Sequence of chain 1.F:
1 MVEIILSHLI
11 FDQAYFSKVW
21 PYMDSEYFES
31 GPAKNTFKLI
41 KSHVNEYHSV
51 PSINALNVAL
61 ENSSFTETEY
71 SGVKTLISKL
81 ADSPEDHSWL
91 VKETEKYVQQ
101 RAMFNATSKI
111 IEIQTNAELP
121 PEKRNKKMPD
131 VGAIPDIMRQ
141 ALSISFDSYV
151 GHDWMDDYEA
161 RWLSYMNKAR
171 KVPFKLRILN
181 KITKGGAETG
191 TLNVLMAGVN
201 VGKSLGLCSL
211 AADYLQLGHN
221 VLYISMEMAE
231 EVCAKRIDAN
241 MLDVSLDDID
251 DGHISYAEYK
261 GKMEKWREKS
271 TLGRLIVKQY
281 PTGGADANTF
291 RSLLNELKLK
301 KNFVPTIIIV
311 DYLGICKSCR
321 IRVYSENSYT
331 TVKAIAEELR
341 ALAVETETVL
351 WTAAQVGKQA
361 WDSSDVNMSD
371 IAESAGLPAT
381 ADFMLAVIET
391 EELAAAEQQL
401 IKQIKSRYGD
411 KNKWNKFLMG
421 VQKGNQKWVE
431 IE

A protein and the small-molecule ligand that binds it are described below.
Small molecule (SMILES): Nc1ncnc2c1ncn2[C@@H]1O[C@H](COP(=O)(O)OP(=O)(O)OP(O)(O)=S)[C@@H](O)[C@H]1O

Sequence of chain 1.E:
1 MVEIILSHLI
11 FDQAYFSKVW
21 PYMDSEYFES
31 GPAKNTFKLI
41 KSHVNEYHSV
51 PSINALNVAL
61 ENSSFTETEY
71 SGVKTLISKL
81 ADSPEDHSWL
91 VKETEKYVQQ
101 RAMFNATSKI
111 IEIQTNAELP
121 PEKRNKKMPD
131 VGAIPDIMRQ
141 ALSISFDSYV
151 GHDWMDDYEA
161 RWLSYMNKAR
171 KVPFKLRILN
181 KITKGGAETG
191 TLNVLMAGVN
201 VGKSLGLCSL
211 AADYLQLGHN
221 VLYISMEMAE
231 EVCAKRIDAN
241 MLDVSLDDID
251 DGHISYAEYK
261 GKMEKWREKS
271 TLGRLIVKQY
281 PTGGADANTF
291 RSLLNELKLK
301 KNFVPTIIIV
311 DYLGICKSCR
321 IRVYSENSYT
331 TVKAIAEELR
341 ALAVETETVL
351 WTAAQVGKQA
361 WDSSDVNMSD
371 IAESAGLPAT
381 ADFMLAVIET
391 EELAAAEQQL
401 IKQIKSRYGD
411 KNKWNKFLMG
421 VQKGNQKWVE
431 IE

Binding-site contacts:
Ligand atom C3' contacts residue ASN200 of chain 1.F at 3.4 Å.
Ligand atom O3B contacts residue ASN200 of chain 1.F at 3.1 Å.
Ligand atom O2A contacts residue MG1 of chain 1.P at 2.5 Å.
Ligand atom O1A contacts residue SER204 of chain 1.F at 3.3 Å.
Ligand atom PG contacts residue MG1 of chain 1.P at 2.9 Å.
Ligand atom O3G contacts residue ASN200 of chain 1.F at 3.3 Å (h-bond).
Ligand atom O2G contacts residue TYR312 of chain 1.F at 2.2 Å (h-bond).
Ligand atom O1B contacts residue GLY202 of chain 1.F at 2.9 Å (h-bond).
Ligand atom N6 contacts residue TYR408 of chain 1.E at 2.5 Å (h-bond).
Ligand atom N7 contacts residue ARG236 of chain 1.F at 3.2 Å (salt-bridge).
Ligand atom PG contacts residue TYR312 of chain 1.F at 3.2 Å.
Ligand atom O1A contacts residue GLY202 of chain 1.F at 3.4 Å.
Ligand atom O1B contacts residue VAL201 of chain 1.F at 2.7 Å (h-bond).
Ligand atom PB contacts residue LYS203 of chain 1.F at 3.3 Å.
Ligand atom C5' contacts residue ASN200 of chain 1.F at 3.2 Å.
Ligand atom N6 contacts residue ARG407 of chain 1.E at 3.4 Å (salt-bridge).
Ligand atom O1B contacts residue LYS203 of chain 1.F at 2.7 Å (salt-bridge).
Ligand atom O3' contacts residue ASN200 of chain 1.F at 2.4 Å (h-bond).
Ligand atom O2G contacts residue MET228 of chain 1.F at 3.1 Å.
Ligand atom O2B contacts residue MG1 of chain 1.P at 2.1 Å.
Ligand atom O2B contacts residue TYR312 of chain 1.F at 2.3 Å (h-bond).
Ligand atom O2A contacts residue MET228 of chain 1.F at 3.3 Å.
Ligand atom N6 contacts residue GLY409 of chain 1.E at 3.4 Å.
Ligand atom PA contacts residue MG1 of chain 1.P at 2.8 Å.
Ligand atom O2G contacts residue MG1 of chain 1.P at 2.2 Å.
Ligand atom O1A contacts residue LEU205 of chain 1.F at 2.6 Å (h-bond).
Ligand atom O5' contacts residue GLY202 of chain 1.F at 2.9 Å (h-bond).
Ligand atom O3A contacts residue LYS203 of chain 1.F at 2.9 Å (salt-bridge).
Ligand atom O2' contacts residue LYS423 of chain 1.F at 2.6 Å (salt-bridge).
Ligand atom O3B contacts residue MG1 of chain 1.P at 2.7 Å.
Ligand atom S1G contacts residue ASN200 of chain 1.F at 3.0 Å (h-bond).
Ligand atom O3A contacts residue SER204 of chain 1.F at 2.5 Å (h-bond).
Ligand atom O3G contacts residue TYR312 of chain 1.F at 3.2 Å (h-bond).
Ligand atom C8 contacts residue ARG236 of chain 1.F at 3.2 Å.
Ligand atom C6 contacts residue GLY409 of chain 1.E at 3.3 Å.
Ligand atom S1G contacts residue LYS405 of chain 1.E at 3.4 Å (salt-bridge).
Ligand atom PB contacts residue MG1 of chain 1.P at 2.3 Å.
Ligand atom O2B contacts residue LYS203 of chain 1.F at 3.3 Å.
Ligand atom N1 contacts residue GLY409 of chain 1.E at 3.1 Å.
Ligand atom O3A contacts residue MG1 of chain 1.P at 2.0 Å.